The protein below binds the small molecule below.
Small molecule (SMILES): NS(=O)(=O)c1c(F)c(F)c(S(=O)(=O)CCO)c(NCc2ccccc2)c1F

Binding-site contacts:
Ligand atom C3 contacts residue ZN1 of chain 1.E at 3.4 Å.
Ligand atom O9 contacts residue HIS91 of chain 1.A at 3.4 Å.
Ligand atom S7 contacts residue HIS91 of chain 1.A at 3.6 Å.
Ligand atom S7 contacts residue THR198 of chain 1.A at 3.8 Å.
Ligand atom N10 contacts residue HIS117 of chain 1.A at 3.1 Å (h-bond).
Ligand atom N10 contacts residue HIS93 of chain 1.A at 3.4 Å (h-bond).
Ligand atom F27 contacts residue LEU197 of chain 1.A at 3.0 Å.
Ligand atom C4 contacts residue ZN1 of chain 1.E at 3.5 Å.
Ligand atom F12 contacts residue ZN1 of chain 1.E at 2.7 Å.
Ligand atom O9 contacts residue ZN1 of chain 1.E at 3.0 Å.
Ligand atom N10 contacts residue ZN1 of chain 1.E at 2.1 Å.
Ligand atom O8 contacts residue THR198 of chain 1.A at 3.0 Å (h-bond).
Ligand atom C3 contacts residue HIS91 of chain 1.A at 3.1 Å.
Ligand atom O25 contacts residue PRO200 of chain 1.A at 2.9 Å (h-bond).
Ligand atom C1 contacts residue THR199 of chain 1.A at 3.7 Å.
Ligand atom O9 contacts residue TRP208 of chain 1.A at 3.7 Å.
Ligand atom C3 contacts residue THR199 of chain 1.A at 3.3 Å.
Ligand atom F12 contacts residue THR199 of chain 1.A at 3.1 Å.
Ligand atom O22 contacts residue GLN89 of chain 1.A at 3.5 Å (h-bond).
Ligand atom N10 contacts residue THR198 of chain 1.A at 2.3 Å (h-bond).
Ligand atom O23 contacts residue GLN89 of chain 1.A at 3.3 Å (h-bond).
Ligand atom F13 contacts residue THR199 of chain 1.A at 3.5 Å.
Ligand atom O8 contacts residue LEU197 of chain 1.A at 3.1 Å.
Ligand atom C18 contacts residue ALA129 of chain 1.A at 3.6 Å (hydrophobic).
Ligand atom O9 contacts residue VAL141 of chain 1.A at 3.7 Å.
Ligand atom F12 contacts residue HIS93 of chain 1.A at 3.2 Å.
Ligand atom O9 contacts residue HIS117 of chain 1.A at 3.4 Å (h-bond).
Ligand atom C4 contacts residue HIS91 of chain 1.A at 3.3 Å.
Ligand atom C17 contacts residue ALA129 of chain 1.A at 3.3 Å (hydrophobic).
Ligand atom F12 contacts residue HIS91 of chain 1.A at 3.0 Å.
Ligand atom C24 contacts residue PRO200 of chain 1.A at 3.5 Å (hydrophobic).
Ligand atom C2 contacts residue THR199 of chain 1.A at 3.3 Å.
Ligand atom O25 contacts residue THR199 of chain 1.A at 3.1 Å (h-bond).
Ligand atom C19 contacts residue SER133 of chain 1.A at 3.6 Å.
Ligand atom S7 contacts residue ZN1 of chain 1.E at 2.9 Å.
Ligand atom N10 contacts residue HIS91 of chain 1.A at 3.7 Å.
Ligand atom N10 contacts residue GLU104 of chain 1.A at 3.4 Å (salt-bridge).
Ligand atom C18 contacts residue SER130 of chain 1.A at 3.6 Å.
Ligand atom O23 contacts residue ASN64 of chain 1.A at 3.2 Å (h-bond).
Ligand atom C24 contacts residue THR199 of chain 1.A at 3.4 Å.

Sequence of chain 1.A:
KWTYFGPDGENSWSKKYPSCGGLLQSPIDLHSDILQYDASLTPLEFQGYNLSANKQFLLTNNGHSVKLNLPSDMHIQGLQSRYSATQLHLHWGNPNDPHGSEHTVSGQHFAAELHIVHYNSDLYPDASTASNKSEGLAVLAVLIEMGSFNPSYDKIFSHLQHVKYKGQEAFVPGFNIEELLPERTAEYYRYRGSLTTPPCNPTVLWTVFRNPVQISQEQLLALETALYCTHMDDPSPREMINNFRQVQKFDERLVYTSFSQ